Binding-site contacts:
Ligand atom N9A contacts residue GLY96 of chain 1.B at 3.1 Å (h-bond).
Ligand atom C5C contacts residue NAD1 of chain 1.I at 3.8 Å.
Ligand atom C1F contacts residue MET199 of chain 1.B at 3.6 Å (hydrophobic).
Ligand atom C6F contacts residue ILE215 of chain 1.B at 4.0 Å (hydrophobic).
Ligand atom C2E contacts residue PHE149 of chain 1.B at 3.7 Å (hydrophobic).
Ligand atom C1A contacts residue MET103 of chain 1.B at 3.5 Å (hydrophobic).
Ligand atom C5F contacts residue ALA157 of chain 1.B at 3.8 Å (hydrophobic).
Ligand atom C3C contacts residue TYR158 of chain 1.B at 3.6 Å (hydrophobic).
Ligand atom C2E contacts residue PRO193 of chain 1.B at 4.0 Å (hydrophobic).
Ligand atom C1B contacts residue TYR158 of chain 1.B at 3.4 Å (hydrophobic).
Ligand atom C2A contacts residue NAD1 of chain 1.I at 3.8 Å.
Ligand atom C3E contacts residue PHE149 of chain 1.B at 3.8 Å (hydrophobic).
Ligand atom C3A contacts residue NAD1 of chain 1.I at 3.5 Å.
Ligand atom C3E contacts residue LEU218 of chain 1.B at 3.7 Å (hydrophobic).
Ligand atom O2B contacts residue MET161 of chain 1.B at 4.0 Å.
Ligand atom O2B contacts residue TYR158 of chain 1.B at 2.5 Å (h-bond).
Ligand atom C2C contacts residue TYR158 of chain 1.B at 3.7 Å (hydrophobic).
Ligand atom C5C contacts residue MET199 of chain 1.B at 3.4 Å (hydrophobic).
Ligand atom C2F contacts residue MET103 of chain 1.B at 3.7 Å (hydrophobic).
Ligand atom C5A contacts residue GLY96 of chain 1.B at 3.6 Å.
Ligand atom N9A contacts residue NAD1 of chain 1.I at 3.9 Å.
Ligand atom C8A contacts residue PHE97 of chain 1.B at 3.8 Å (hydrophobic).
Ligand atom C8A contacts residue GLY96 of chain 1.B at 3.4 Å.
Ligand atom N1C contacts residue TYR158 of chain 1.B at 3.9 Å.
Ligand atom C2F contacts residue MET199 of chain 1.B at 3.2 Å (hydrophobic).
Ligand atom C1B contacts residue NAD1 of chain 1.I at 3.9 Å.
Ligand atom C4E contacts residue LEU218 of chain 1.B at 3.4 Å (hydrophobic).
Ligand atom C3F contacts residue MET103 of chain 1.B at 3.3 Å (hydrophobic).
Ligand atom C3C contacts residue PHE149 of chain 1.B at 3.9 Å (hydrophobic).
Ligand atom N1C contacts residue NAD1 of chain 1.I at 4.0 Å.
Ligand atom C4A contacts residue NAD1 of chain 1.I at 3.2 Å.
Ligand atom C5F contacts residue TYR158 of chain 1.B at 3.9 Å (hydrophobic).
Ligand atom C1D contacts residue MET199 of chain 1.B at 3.5 Å (hydrophobic).
Ligand atom O2B contacts residue NAD1 of chain 1.I at 3.2 Å (h-bond).
Ligand atom C4F contacts residue MET103 of chain 1.B at 3.8 Å (hydrophobic).
Ligand atom C5F contacts residue ILE215 of chain 1.B at 3.9 Å (hydrophobic).
Ligand atom C2C contacts residue NAD1 of chain 1.I at 3.7 Å.
Ligand atom C1A contacts residue MET161 of chain 1.B at 4.0 Å (hydrophobic).
Ligand atom C2C contacts residue PHE149 of chain 1.B at 3.9 Å (hydrophobic).
Ligand atom C7A contacts residue MET98 of chain 1.B at 3.9 Å (hydrophobic).

Sequence of chain 1.B:
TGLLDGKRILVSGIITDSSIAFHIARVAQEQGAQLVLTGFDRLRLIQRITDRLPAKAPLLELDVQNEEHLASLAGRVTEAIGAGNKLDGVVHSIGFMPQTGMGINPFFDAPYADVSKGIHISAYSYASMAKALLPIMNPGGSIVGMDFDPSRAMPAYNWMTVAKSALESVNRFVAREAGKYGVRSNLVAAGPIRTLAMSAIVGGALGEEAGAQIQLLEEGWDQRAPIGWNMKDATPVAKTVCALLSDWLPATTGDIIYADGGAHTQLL

A protein and the small-molecule ligand that binds it are described below.
Small molecule (SMILES): O=C(c1ccc2[nH]ccc2c1)N1CCN(C2c3ccccc3-c3ccccc32)CC1